Sequence of chain 5.E:
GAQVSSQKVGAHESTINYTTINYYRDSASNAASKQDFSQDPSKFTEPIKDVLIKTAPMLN

Binding-site contacts:
Ligand atom CA contacts residue VAL4 of chain 5.E at 3.2 Å (hydrophobic).
Ligand atom N contacts residue VAL4 of chain 5.E at 2.8 Å (h-bond).
Ligand atom OG contacts residue VAL4 of chain 5.E at 3.8 Å.
Ligand atom N contacts residue GLY1 of chain 5.E at 3.7 Å.
Ligand atom CB contacts residue SER5 of chain 5.E at 3.9 Å.
Ligand atom CB contacts residue GLN3 of chain 5.E at 4.0 Å.
Ligand atom C contacts residue ALA2 of chain 5.E at 4.0 Å (hydrophobic).
Ligand atom CA contacts residue VAL4 of chain 5.E at 3.7 Å (hydrophobic).
Ligand atom O contacts residue ALA2 of chain 5.E at 3.0 Å (h-bond).
Ligand atom N contacts residue VAL4 of chain 5.E at 4.2 Å.
Ligand atom O contacts residue SER6 of chain 5.E at 3.5 Å (h-bond).
Ligand atom N contacts residue GLN3 of chain 5.E at 4.1 Å.
Ligand atom C contacts residue SER5 of chain 5.E at 4.0 Å.
Ligand atom C contacts residue GLY1 of chain 5.E at 3.6 Å.
Ligand atom CG2 contacts residue GLN3 of chain 5.E at 4.0 Å.
Ligand atom CB contacts residue GLN3 of chain 5.E at 3.1 Å.
Ligand atom CB contacts residue VAL4 of chain 5.E at 4.3 Å (hydrophobic).
Ligand atom OG1 contacts residue VAL4 of chain 5.E at 3.5 Å (h-bond).
Ligand atom CB contacts residue ALA2 of chain 5.E at 3.8 Å (hydrophobic).
Ligand atom CA contacts residue GLY1 of chain 5.E at 3.9 Å.
Ligand atom C contacts residue GLN3 of chain 5.E at 3.5 Å.
Ligand atom N contacts residue ALA2 of chain 5.E at 2.8 Å (h-bond).
Ligand atom N contacts residue GLN3 of chain 5.E at 3.8 Å.
Ligand atom O contacts residue VAL4 of chain 5.E at 2.8 Å (h-bond).
Ligand atom O contacts residue ALA2 of chain 5.E at 3.6 Å.
Ligand atom C contacts residue VAL4 of chain 5.E at 3.9 Å (hydrophobic).
Ligand atom CA contacts residue ALA2 of chain 5.E at 3.1 Å (hydrophobic).
Ligand atom O contacts residue SER5 of chain 5.E at 3.6 Å.
Ligand atom CA contacts residue GLN3 of chain 5.E at 4.0 Å.
Ligand atom CB contacts residue GLN43 of chain 5.E at 4.2 Å.
Ligand atom O contacts residue MYR1 of chain 5.G at 3.5 Å.
Ligand atom O contacts residue GLN3 of chain 5.E at 3.5 Å (h-bond).
Ligand atom C contacts residue SER6 of chain 5.E at 4.3 Å.
Ligand atom O contacts residue GLY1 of chain 5.E at 2.9 Å (h-bond).
Ligand atom C contacts residue VAL4 of chain 5.E at 3.5 Å (hydrophobic).
Ligand atom OG1 contacts residue GLN3 of chain 5.E at 2.9 Å (h-bond).
Ligand atom OG1 contacts residue GLN43 of chain 5.E at 4.0 Å.
Ligand atom OG1 contacts residue SER5 of chain 5.E at 2.8 Å (h-bond).
Ligand atom C contacts residue ALA2 of chain 5.E at 3.4 Å (hydrophobic).
Ligand atom CB contacts residue VAL4 of chain 5.E at 4.0 Å (hydrophobic).

A small-molecule ligand and the protein it binds are described below.
Small molecule (SMILES): C[C@@H](O)[C@@H](C=O)NC(=O)[C@H](CO)NC(=O)[C@H](CO)NC(=O)[C@H](CO)NC(=O)CN